Sequence of chain 1.B:
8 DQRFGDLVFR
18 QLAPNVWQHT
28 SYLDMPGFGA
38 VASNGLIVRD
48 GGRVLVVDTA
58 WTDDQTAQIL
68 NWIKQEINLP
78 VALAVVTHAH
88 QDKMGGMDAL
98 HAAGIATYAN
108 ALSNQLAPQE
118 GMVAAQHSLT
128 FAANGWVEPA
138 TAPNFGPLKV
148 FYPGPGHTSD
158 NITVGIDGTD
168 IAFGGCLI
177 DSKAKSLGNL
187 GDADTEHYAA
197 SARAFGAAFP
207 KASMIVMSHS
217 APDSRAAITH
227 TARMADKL

Binding-site contacts:
Ligand atom OAL contacts residue LYS176 of chain 1.A at 2.3 Å (salt-bridge).
Ligand atom OAH contacts residue HIS215 of chain 1.A at 4.2 Å.
Ligand atom CAF contacts residue PHE35 of chain 1.B at 3.4 Å (hydrophobic).
Ligand atom NAK contacts residue GLY184 of chain 1.A at 3.8 Å.
Ligand atom CAC contacts residue TRP58 of chain 1.A at 4.2 Å (hydrophobic).
Ligand atom CAM contacts residue HIS215 of chain 1.A at 4.4 Å.
Ligand atom CAI contacts residue HIS215 of chain 1.A at 3.9 Å.
Ligand atom CAA contacts residue VAL38 of chain 1.A at 4.4 Å (hydrophobic).
Ligand atom OAL contacts residue HIS215 of chain 1.A at 4.1 Å.
Ligand atom CAE contacts residue VAL38 of chain 1.A at 3.8 Å (hydrophobic).
Ligand atom CAD contacts residue VAL38 of chain 1.A at 3.8 Å (hydrophobic).
Ligand atom OAN contacts residue SER182 of chain 1.A at 3.8 Å.
Ligand atom CAA contacts residue PHE35 of chain 1.A at 3.9 Å (hydrophobic).
Ligand atom CAA contacts residue PHE35 of chain 1.B at 3.4 Å (hydrophobic).
Ligand atom OAN contacts residue ALA180 of chain 1.A at 3.9 Å.
Ligand atom CAG contacts residue PHE35 of chain 1.B at 4.3 Å (hydrophobic).
Ligand atom CAM contacts residue SER182 of chain 1.A at 4.1 Å.
Ligand atom CAD contacts residue ASN185 of chain 1.A at 4.3 Å.
Ligand atom OAJ contacts residue HIS215 of chain 1.A at 3.7 Å.
Ligand atom CAI contacts residue LYS176 of chain 1.A at 3.6 Å.
Ligand atom CAD contacts residue HIS215 of chain 1.A at 4.4 Å.
Ligand atom CAC contacts residue VAL38 of chain 1.A at 4.4 Å (hydrophobic).
Ligand atom CAE contacts residue PHE35 of chain 1.B at 4.0 Å (hydrophobic).
Ligand atom CAF contacts residue VAL38 of chain 1.A at 4.1 Å (hydrophobic).
Ligand atom CAG contacts residue VAL38 of chain 1.A at 3.9 Å (hydrophobic).
Ligand atom CAC contacts residue ASN185 of chain 1.A at 4.2 Å.
Ligand atom NAK contacts residue LYS176 of chain 1.A at 2.4 Å (salt-bridge).
Ligand atom OAH contacts residue LYS176 of chain 1.A at 4.4 Å.
Ligand atom OAJ contacts residue LYS176 of chain 1.A at 4.4 Å.
Ligand atom CAF contacts residue PHE35 of chain 1.A at 3.9 Å (hydrophobic).
Ligand atom CAB contacts residue GLY34 of chain 1.B at 4.2 Å.
Ligand atom CAB contacts residue PHE35 of chain 1.B at 4.0 Å (hydrophobic).
Ligand atom CAM contacts residue GLY184 of chain 1.A at 4.3 Å.
Ligand atom OAN contacts residue SER216 of chain 1.A at 4.2 Å.
Ligand atom OAH contacts residue VAL38 of chain 1.A at 4.5 Å.
Ligand atom NAK contacts residue HIS215 of chain 1.A at 4.1 Å.
Ligand atom CAM contacts residue LYS176 of chain 1.A at 1.3 Å.
Ligand atom OAN contacts residue LYS176 of chain 1.A at 2.3 Å (salt-bridge).

Sequence of chain 1.A:
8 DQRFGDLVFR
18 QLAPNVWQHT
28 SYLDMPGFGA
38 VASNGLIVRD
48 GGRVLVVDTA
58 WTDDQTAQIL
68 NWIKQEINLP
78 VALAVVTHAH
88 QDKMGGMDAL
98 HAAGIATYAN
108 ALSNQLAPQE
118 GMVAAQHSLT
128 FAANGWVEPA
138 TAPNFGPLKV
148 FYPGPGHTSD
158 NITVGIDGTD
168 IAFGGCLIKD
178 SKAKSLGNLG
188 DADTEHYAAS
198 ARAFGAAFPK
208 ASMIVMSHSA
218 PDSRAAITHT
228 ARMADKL

This protein binds this small molecule.
Small molecule (SMILES): O=C(O)ONC(=O)OCc1ccccc1